Binding-site contacts:
Ligand atom O5 contacts residue TYR380 of chain 1.B at 3.5 Å.
Ligand atom N2 contacts residue GLY384 of chain 1.B at 2.6 Å (h-bond).
Ligand atom C1 contacts residue TYR380 of chain 1.B at 4.5 Å (hydrophobic).
Ligand atom C7 contacts residue ASN386 of chain 1.B at 3.3 Å.
Ligand atom C5 contacts residue TYR380 of chain 1.B at 4.0 Å (hydrophobic).
Ligand atom C1 contacts residue GLY384 of chain 1.B at 3.2 Å.
Ligand atom C2 contacts residue GLY384 of chain 1.B at 3.5 Å.
Ligand atom C3 contacts residue GLY384 of chain 1.B at 4.2 Å.
Ligand atom O7 contacts residue GLY384 of chain 1.B at 3.5 Å (h-bond).
Ligand atom C3 contacts residue ASN386 of chain 1.B at 3.8 Å.
Ligand atom C8 contacts residue GLY384 of chain 1.B at 4.2 Å.
Ligand atom N2 contacts residue ASN386 of chain 1.B at 2.9 Å (h-bond).
Ligand atom C7 contacts residue GLY384 of chain 1.B at 3.2 Å.
Ligand atom C6 contacts residue TYR380 of chain 1.B at 3.4 Å (hydrophobic).
Ligand atom C2 contacts residue ASN386 of chain 1.B at 2.5 Å.
Ligand atom O6 contacts residue TYR380 of chain 1.B at 3.6 Å.
Ligand atom O7 contacts residue ASN386 of chain 1.B at 2.9 Å (h-bond).
Ligand atom C5 contacts residue ASN386 of chain 1.B at 3.6 Å.
Ligand atom O5 contacts residue ASN386 of chain 1.B at 2.4 Å (h-bond).
Ligand atom C4 contacts residue ASN386 of chain 1.B at 4.2 Å.
Ligand atom C1 contacts residue ASN386 of chain 1.B at 1.4 Å.

Sequence of chain 1.B:
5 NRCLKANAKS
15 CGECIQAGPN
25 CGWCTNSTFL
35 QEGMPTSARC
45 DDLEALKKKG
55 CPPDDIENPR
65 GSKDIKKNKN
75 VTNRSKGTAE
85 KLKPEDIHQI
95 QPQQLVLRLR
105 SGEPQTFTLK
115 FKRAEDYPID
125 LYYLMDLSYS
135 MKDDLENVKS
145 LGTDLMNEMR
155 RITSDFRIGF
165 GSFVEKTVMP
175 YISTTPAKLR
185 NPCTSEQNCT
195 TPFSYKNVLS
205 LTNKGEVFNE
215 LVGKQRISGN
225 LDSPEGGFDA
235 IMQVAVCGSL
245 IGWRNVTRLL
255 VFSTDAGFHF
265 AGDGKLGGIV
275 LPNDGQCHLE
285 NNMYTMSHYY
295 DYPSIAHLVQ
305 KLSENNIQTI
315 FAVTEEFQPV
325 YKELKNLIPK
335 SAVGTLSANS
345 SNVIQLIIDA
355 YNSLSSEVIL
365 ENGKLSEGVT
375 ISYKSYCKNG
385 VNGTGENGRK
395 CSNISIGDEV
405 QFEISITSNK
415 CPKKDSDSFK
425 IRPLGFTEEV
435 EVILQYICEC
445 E

This protein binds this small molecule.
Small molecule (SMILES): CC(=O)N[C@H]1[C@H](O[C@H]2[C@H](O)[C@@H](NC(C)=O)CO[C@@H]2CO)O[C@H](CO)[C@@H](O[C@@H]2O[C@H](CO[C@H]3O[C@H](CO)[C@@H](O)[C@H](O)[C@@H]3O)[C@@H](O)[C@H](O)[C@@H]2O)[C@@H]1O